Sequence of chain 1.A:
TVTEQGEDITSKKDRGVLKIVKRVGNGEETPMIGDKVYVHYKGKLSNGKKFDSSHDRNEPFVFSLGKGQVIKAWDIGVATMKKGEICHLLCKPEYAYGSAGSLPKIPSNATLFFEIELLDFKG

Binding-site contacts:
Ligand atom O contacts residue TYR101 of chain 1.A at 3.4 Å (h-bond).
Ligand atom CAQ contacts residue PHE65 of chain 1.A at 3.6 Å (hydrophobic).
Ligand atom CAR contacts residue TYR101 of chain 1.A at 3.6 Å (hydrophobic).
Ligand atom NBL contacts residue TYR101 of chain 1.A at 3.3 Å (h-bond).
Ligand atom N contacts residue TYR101 of chain 1.A at 3.8 Å.
Ligand atom CAU contacts residue TYR101 of chain 1.A at 3.8 Å (hydrophobic).
Ligand atom OAZ contacts residue TYR101 of chain 1.A at 2.8 Å (h-bond).
Ligand atom CBD contacts residue TYR101 of chain 1.A at 3.7 Å (hydrophobic).
Ligand atom CLB contacts residue SER106 of chain 1.A at 3.1 Å.
Ligand atom CAO contacts residue ASP56 of chain 1.A at 3.5 Å.
Ligand atom OAG contacts residue ASP56 of chain 1.A at 3.7 Å.
Ligand atom CAP contacts residue PHE65 of chain 1.A at 3.8 Å (hydrophobic).
Ligand atom OAE contacts residue PHE118 of chain 1.A at 3.4 Å.
Ligand atom CAJ contacts residue GLN73 of chain 1.A at 3.6 Å.
Ligand atom CAB contacts residue ALA100 of chain 1.A at 3.3 Å (hydrophobic).
Ligand atom CLA contacts residue ASP56 of chain 1.A at 3.5 Å.
Ligand atom O contacts residue ILE75 of chain 1.A at 2.9 Å (h-bond).
Ligand atom OAD contacts residue TYR101 of chain 1.A at 3.6 Å.
Ligand atom CA contacts residue TYR101 of chain 1.A at 3.4 Å (hydrophobic).
Ligand atom OAD contacts residue PHE55 of chain 1.A at 3.8 Å.
Ligand atom CAJ contacts residue VAL74 of chain 1.A at 3.8 Å (hydrophobic).
Ligand atom CAA contacts residue GLY72 of chain 1.A at 3.3 Å.
Ligand atom CAV contacts residue GLN73 of chain 1.A at 3.6 Å.
Ligand atom OAE contacts residue TYR45 of chain 1.A at 3.5 Å.
Ligand atom CAN contacts residue TYR101 of chain 1.A at 3.2 Å (hydrophobic).
Ligand atom CBK contacts residue TYR45 of chain 1.A at 3.6 Å (hydrophobic).
Ligand atom CB contacts residue TRP78 of chain 1.A at 3.6 Å (hydrophobic).
Ligand atom CAT contacts residue TYR45 of chain 1.A at 3.5 Å (hydrophobic).
Ligand atom CAM contacts residue TYR101 of chain 1.A at 3.5 Å (hydrophobic).
Ligand atom CBH contacts residue TYR45 of chain 1.A at 3.8 Å (hydrophobic).
Ligand atom CBE contacts residue VAL74 of chain 1.A at 3.8 Å (hydrophobic).
Ligand atom CAK contacts residue VAL74 of chain 1.A at 3.5 Å (hydrophobic).
Ligand atom OAD contacts residue PHE118 of chain 1.A at 3.4 Å.
Ligand atom C contacts residue TYR101 of chain 1.A at 3.1 Å (hydrophobic).
Ligand atom O contacts residue VAL74 of chain 1.A at 3.2 Å.
Ligand atom CAB contacts residue TYR101 of chain 1.A at 3.6 Å (hydrophobic).
Ligand atom CAQ contacts residue TRP78 of chain 1.A at 3.8 Å (hydrophobic).
Ligand atom CAK contacts residue GLY72 of chain 1.A at 3.7 Å.
Ligand atom CAM contacts residue ILE75 of chain 1.A at 3.6 Å (hydrophobic).
Ligand atom OAE contacts residue PHE55 of chain 1.A at 3.4 Å.

This small molecule binds to this protein.
Small molecule (SMILES): COc1ccc(OCCN2C[C@H]([C@@H](O)CO)[C@H]3CCC[C@@H](C2=O)N3S(=O)(=O)c2cc(Cl)cc(Cl)c2)cc1OC